Binding-site contacts:
Ligand atom C8 contacts residue ILE1132 of chain 1.E at 4.4 Å (hydrophobic).
Ligand atom O5 contacts residue ASN1134 of chain 1.E at 2.4 Å (h-bond).
Ligand atom C7 contacts residue ASN1134 of chain 1.E at 3.3 Å.
Ligand atom N2 contacts residue ASN1134 of chain 1.E at 2.9 Å (h-bond).
Ligand atom C4 contacts residue ASN1134 of chain 1.E at 4.2 Å.
Ligand atom C5 contacts residue ASN1134 of chain 1.E at 3.7 Å.
Ligand atom C3 contacts residue ASN1134 of chain 1.E at 3.8 Å.
Ligand atom O6 contacts residue ASN1134 of chain 1.E at 4.3 Å.
Ligand atom C2 contacts residue ASN1134 of chain 1.E at 2.4 Å.
Ligand atom C1 contacts residue ASN1134 of chain 1.E at 1.4 Å.
Ligand atom O7 contacts residue ASN1134 of chain 1.E at 3.4 Å (h-bond).
Ligand atom C8 contacts residue ASN1134 of chain 1.E at 4.5 Å.

A protein and the small-molecule ligand that binds it are described below.
Small molecule (SMILES): CC(=O)N[C@H]1[C@H](O[C@H]2[C@H](O)[C@@H](NC(C)=O)CO[C@@H]2CO)O[C@H](CO)[C@@H](O)[C@@H]1O

Sequence of chain 1.E:
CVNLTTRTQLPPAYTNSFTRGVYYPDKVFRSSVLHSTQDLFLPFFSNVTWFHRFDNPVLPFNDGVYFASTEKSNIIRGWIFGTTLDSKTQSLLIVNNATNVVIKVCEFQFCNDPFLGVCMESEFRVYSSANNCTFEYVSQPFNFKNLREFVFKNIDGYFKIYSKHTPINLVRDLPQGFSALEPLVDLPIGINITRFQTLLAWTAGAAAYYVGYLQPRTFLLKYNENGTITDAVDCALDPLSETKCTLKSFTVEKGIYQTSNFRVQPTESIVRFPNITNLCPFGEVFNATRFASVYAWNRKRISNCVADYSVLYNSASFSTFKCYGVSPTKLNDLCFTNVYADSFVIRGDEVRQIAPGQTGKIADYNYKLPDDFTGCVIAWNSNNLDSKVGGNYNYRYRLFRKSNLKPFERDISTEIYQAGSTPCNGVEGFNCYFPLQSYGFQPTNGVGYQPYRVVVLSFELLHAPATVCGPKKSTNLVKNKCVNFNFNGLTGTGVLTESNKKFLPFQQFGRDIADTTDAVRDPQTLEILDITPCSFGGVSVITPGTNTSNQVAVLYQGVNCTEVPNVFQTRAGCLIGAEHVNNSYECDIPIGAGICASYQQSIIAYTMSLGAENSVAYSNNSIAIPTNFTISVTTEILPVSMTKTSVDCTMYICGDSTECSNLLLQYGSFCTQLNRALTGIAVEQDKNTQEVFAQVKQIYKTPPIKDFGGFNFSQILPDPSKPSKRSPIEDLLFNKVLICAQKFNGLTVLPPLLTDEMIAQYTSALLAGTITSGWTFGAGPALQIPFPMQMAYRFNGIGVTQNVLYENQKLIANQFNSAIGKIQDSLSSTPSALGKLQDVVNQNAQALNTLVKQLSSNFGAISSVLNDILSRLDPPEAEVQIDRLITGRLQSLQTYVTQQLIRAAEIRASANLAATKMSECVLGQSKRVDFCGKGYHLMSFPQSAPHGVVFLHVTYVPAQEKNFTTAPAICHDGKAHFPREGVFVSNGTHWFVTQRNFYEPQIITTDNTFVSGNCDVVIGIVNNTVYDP